Binding-site contacts:
Ligand atom O3 contacts residue THR52 of chain 1.U at 3.6 Å.
Ligand atom O7 contacts residue LEU19 of chain 1.U at 3.6 Å.
Ligand atom C7 contacts residue LEU19 of chain 1.U at 4.2 Å (hydrophobic).
Ligand atom O7 contacts residue ASN22 of chain 1.U at 2.9 Å (h-bond).
Ligand atom C6 contacts residue THR24 of chain 1.U at 4.0 Å.
Ligand atom C8 contacts residue ASP49 of chain 1.U at 3.9 Å.
Ligand atom C1 contacts residue THR54 of chain 1.U at 4.1 Å.
Ligand atom C6 contacts residue SER18 of chain 1.U at 4.0 Å.
Ligand atom C2 contacts residue ASN22 of chain 1.U at 2.6 Å.
Ligand atom C7 contacts residue THR54 of chain 1.U at 4.2 Å.
Ligand atom C7 contacts residue THR52 of chain 1.U at 4.0 Å.
Ligand atom C2 contacts residue SER18 of chain 1.U at 4.1 Å.
Ligand atom O5 contacts residue SER18 of chain 1.U at 3.7 Å.
Ligand atom O3 contacts residue ASP17 of chain 1.U at 4.2 Å.
Ligand atom C1 contacts residue ASN22 of chain 1.U at 1.4 Å.
Ligand atom C8 contacts residue VAL44 of chain 1.U at 4.1 Å (hydrophobic).
Ligand atom C4 contacts residue SER18 of chain 1.U at 3.6 Å.
Ligand atom N2 contacts residue ASN22 of chain 1.U at 3.1 Å (h-bond).
Ligand atom O6 contacts residue SER18 of chain 1.U at 2.9 Å (h-bond).
Ligand atom C7 contacts residue ASN22 of chain 1.U at 3.3 Å.
Ligand atom C5 contacts residue THR24 of chain 1.U at 3.9 Å.
Ligand atom C5 contacts residue ASN22 of chain 1.U at 3.7 Å.
Ligand atom C3 contacts residue THR52 of chain 1.U at 4.0 Å.
Ligand atom C1 contacts residue ASN25 of chain 1.U at 3.9 Å.
Ligand atom O6 contacts residue THR52 of chain 1.U at 3.6 Å.
Ligand atom O7 contacts residue SER20 of chain 1.U at 3.5 Å (h-bond).
Ligand atom C5 contacts residue SER18 of chain 1.U at 3.9 Å.
Ligand atom N2 contacts residue THR54 of chain 1.U at 3.6 Å.
Ligand atom C3 contacts residue ASN22 of chain 1.U at 3.9 Å.
Ligand atom N2 contacts residue THR52 of chain 1.U at 3.3 Å (h-bond).
Ligand atom C5 contacts residue ASP17 of chain 1.U at 3.8 Å.
Ligand atom C1 contacts residue ASP17 of chain 1.U at 3.5 Å.
Ligand atom C6 contacts residue ASP17 of chain 1.U at 3.7 Å.
Ligand atom C8 contacts residue THR52 of chain 1.U at 3.6 Å.
Ligand atom O5 contacts residue THR24 of chain 1.U at 4.2 Å.
Ligand atom O5 contacts residue ASN25 of chain 1.U at 3.3 Å (h-bond).
Ligand atom C6 contacts residue ASN25 of chain 1.U at 3.8 Å.
Ligand atom O6 contacts residue ASN25 of chain 1.U at 3.4 Å.
Ligand atom O5 contacts residue ASN22 of chain 1.U at 2.4 Å (h-bond).
Ligand atom O4 contacts residue ASP17 of chain 1.U at 3.6 Å.

This small molecule binds to this protein.
Small molecule (SMILES): CC(=O)N[C@H]1[C@H](O[C@H]2[C@H](O)[C@@H](NC(C)=O)CO[C@@H]2CO)O[C@H](CO)[C@@H](O[C@@H]2O[C@H](CO)[C@@H](O)[C@H](O)[C@@H]2O)[C@@H]1O

Sequence of chain 1.U:
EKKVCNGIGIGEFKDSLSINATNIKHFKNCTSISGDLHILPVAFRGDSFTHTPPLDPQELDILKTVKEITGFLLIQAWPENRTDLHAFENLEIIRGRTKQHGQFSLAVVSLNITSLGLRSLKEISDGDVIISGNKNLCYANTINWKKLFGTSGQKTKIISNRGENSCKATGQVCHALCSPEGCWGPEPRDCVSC